Binding-site contacts:
Ligand atom C18 contacts residue LYS75 of chain 1.A at 4.0 Å.
Ligand atom C2 contacts residue PHE44 of chain 2.A at 4.0 Å (hydrophobic).
Ligand atom C3 contacts residue LEU78 of chain 1.A at 3.9 Å (hydrophobic).
Ligand atom C8 contacts residue THR96 of chain 1.A at 4.1 Å.
Ligand atom C4 contacts residue LYS75 of chain 1.A at 4.0 Å.
Ligand atom C17 contacts residue PHE44 of chain 2.A at 4.1 Å (hydrophobic).
Ligand atom C contacts residue PHE47 of chain 2.A at 3.7 Å (hydrophobic).
Ligand atom C3 contacts residue ILE41 of chain 2.A at 4.1 Å (hydrophobic).
Ligand atom C5 contacts residue SER79 of chain 1.A at 3.7 Å.
Ligand atom N contacts residue SER95 of chain 1.A at 3.8 Å.
Ligand atom C1 contacts residue LYS75 of chain 1.A at 3.8 Å.
Ligand atom C4 contacts residue SER79 of chain 1.A at 3.7 Å.
Ligand atom N contacts residue LEU94 of chain 1.A at 2.9 Å (h-bond).
Ligand atom C18 contacts residue ASN71 of chain 1.A at 4.0 Å.
Ligand atom C17 contacts residue PHE47 of chain 2.A at 3.6 Å (hydrophobic).
Ligand atom N contacts residue LYS75 of chain 1.A at 3.5 Å.
Ligand atom C18 contacts residue TYR56 of chain 1.A at 3.4 Å (hydrophobic).
Ligand atom O2 contacts residue TYR56 of chain 1.A at 2.5 Å (h-bond).
Ligand atom C7 contacts residue PHE47 of chain 2.A at 3.7 Å (hydrophobic).
Ligand atom C8 contacts residue SER50 of chain 2.A at 3.7 Å.
Ligand atom C contacts residue LEU94 of chain 1.A at 3.5 Å (hydrophobic).
Ligand atom O2 contacts residue ARG74 of chain 1.A at 2.9 Å (salt-bridge).
Ligand atom O3 contacts residue LYS75 of chain 1.A at 3.4 Å.
Ligand atom O2 contacts residue PHE44 of chain 2.A at 3.4 Å.
Ligand atom O3 contacts residue ARG74 of chain 1.A at 3.9 Å.
Ligand atom N contacts residue PHE47 of chain 2.A at 3.5 Å.
Ligand atom C8 contacts residue LYS75 of chain 1.A at 3.5 Å.
Ligand atom O3 contacts residue ASN71 of chain 1.A at 3.0 Å (h-bond).
Ligand atom O3 contacts residue NI1 of chain 1.C at 3.0 Å (h-bond).
Ligand atom C5 contacts residue LEU94 of chain 1.A at 3.4 Å (hydrophobic).
Ligand atom C18 contacts residue ARG74 of chain 1.A at 3.6 Å.
Ligand atom C4 contacts residue ILE41 of chain 2.A at 3.7 Å (hydrophobic).
Ligand atom C18 contacts residue NI1 of chain 1.C at 4.0 Å.
Ligand atom C17 contacts residue PHE46 of chain 2.A at 3.5 Å (hydrophobic).
Ligand atom O3 contacts residue TYR56 of chain 1.A at 3.4 Å.
Ligand atom C8 contacts residue LEU94 of chain 1.A at 4.0 Å (hydrophobic).
Ligand atom C3 contacts residue PRO34 of chain 2.A at 3.8 Å (hydrophobic).
Ligand atom C7 contacts residue LYS75 of chain 1.A at 3.7 Å.
Ligand atom C contacts residue LYS75 of chain 1.A at 3.7 Å.
Ligand atom C8 contacts residue PHE47 of chain 2.A at 3.8 Å (hydrophobic).

Sequence of chain 1.A:
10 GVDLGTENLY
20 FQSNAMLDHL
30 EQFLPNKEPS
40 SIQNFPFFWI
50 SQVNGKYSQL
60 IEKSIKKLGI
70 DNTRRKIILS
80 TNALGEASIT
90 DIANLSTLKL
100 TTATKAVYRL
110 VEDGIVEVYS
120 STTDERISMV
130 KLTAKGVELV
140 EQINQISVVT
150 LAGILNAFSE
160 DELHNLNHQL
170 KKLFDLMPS

This small molecule binds to this protein.
Small molecule (SMILES): O=C(O)Cc1c[nH]c2ccccc12

Sequence of chain 2.A:
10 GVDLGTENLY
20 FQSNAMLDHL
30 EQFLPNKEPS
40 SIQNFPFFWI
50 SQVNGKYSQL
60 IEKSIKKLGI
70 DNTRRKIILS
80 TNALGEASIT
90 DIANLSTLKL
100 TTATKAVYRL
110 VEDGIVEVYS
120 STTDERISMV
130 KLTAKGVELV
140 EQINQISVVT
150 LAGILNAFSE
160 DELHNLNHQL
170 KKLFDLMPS